This protein binds this small molecule.
Small molecule (SMILES): CCCCCC(=O)O

Sequence of chain 1.B:
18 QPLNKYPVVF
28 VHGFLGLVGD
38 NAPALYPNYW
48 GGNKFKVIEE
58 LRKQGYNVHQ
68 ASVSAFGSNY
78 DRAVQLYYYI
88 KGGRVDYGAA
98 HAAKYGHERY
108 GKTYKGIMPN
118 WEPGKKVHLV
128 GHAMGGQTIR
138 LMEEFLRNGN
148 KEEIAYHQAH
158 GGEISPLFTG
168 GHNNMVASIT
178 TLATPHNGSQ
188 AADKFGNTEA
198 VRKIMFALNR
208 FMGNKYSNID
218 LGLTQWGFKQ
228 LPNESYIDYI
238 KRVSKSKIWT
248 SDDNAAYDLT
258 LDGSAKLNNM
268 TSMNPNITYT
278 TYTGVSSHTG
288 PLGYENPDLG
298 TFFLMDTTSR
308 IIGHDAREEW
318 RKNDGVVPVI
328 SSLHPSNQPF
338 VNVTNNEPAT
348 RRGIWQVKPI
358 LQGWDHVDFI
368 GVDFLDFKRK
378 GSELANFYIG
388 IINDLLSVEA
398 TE

Binding-site contacts:
Ligand atom CD contacts residue LEU301 of chain 1.B at 3.8 Å (hydrophobic).
Ligand atom CA contacts residue LEU301 of chain 1.B at 4.2 Å (hydrophobic).
Ligand atom C6 contacts residue BUA1 of chain 1.Y at 3.4 Å.
Ligand atom C6 contacts residue LEU301 of chain 1.B at 3.8 Å (hydrophobic).
Ligand atom CB contacts residue LEU301 of chain 1.B at 4.1 Å (hydrophobic).
Ligand atom CG contacts residue PHE192 of chain 1.B at 4.2 Å (hydrophobic).
Ligand atom C6 contacts residue 4I11 of chain 1.BA at 4.2 Å.
Ligand atom O contacts residue LEU301 of chain 1.B at 4.2 Å.
Ligand atom OXT contacts residue THR304 of chain 1.B at 3.5 Å (h-bond).
Ligand atom CG contacts residue LEU301 of chain 1.B at 3.9 Å (hydrophobic).